Sequence of chain 2.A:
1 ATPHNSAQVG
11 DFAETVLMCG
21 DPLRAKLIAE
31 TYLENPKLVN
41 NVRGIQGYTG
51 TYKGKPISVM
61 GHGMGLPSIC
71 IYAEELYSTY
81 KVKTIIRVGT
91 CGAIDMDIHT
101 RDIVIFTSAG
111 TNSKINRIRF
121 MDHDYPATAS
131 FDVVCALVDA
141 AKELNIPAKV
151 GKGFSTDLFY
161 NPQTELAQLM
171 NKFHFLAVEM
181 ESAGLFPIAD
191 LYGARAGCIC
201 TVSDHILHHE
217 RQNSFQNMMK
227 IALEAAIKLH

Sequence of chain 2.B:
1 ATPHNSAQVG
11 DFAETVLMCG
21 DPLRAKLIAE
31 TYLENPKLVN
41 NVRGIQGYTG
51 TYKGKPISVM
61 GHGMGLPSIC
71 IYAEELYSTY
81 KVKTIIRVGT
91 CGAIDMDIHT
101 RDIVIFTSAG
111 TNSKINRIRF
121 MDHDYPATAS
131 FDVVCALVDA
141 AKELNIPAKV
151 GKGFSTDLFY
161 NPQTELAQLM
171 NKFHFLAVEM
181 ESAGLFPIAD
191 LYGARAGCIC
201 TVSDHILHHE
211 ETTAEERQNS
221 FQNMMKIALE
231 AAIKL

The protein below binds the small molecule below.
Small molecule (SMILES): Nc1ncnc2c([C@@H]3N[C@H](CO)[C@@H](O)[C@H]3O)c[nH]c12

Binding-site contacts:
Ligand atom N6 contacts residue GLY92 of chain 2.A at 3.2 Å.
Ligand atom O2' contacts residue MET180 of chain 2.A at 3.0 Å (h-bond).
Ligand atom C6 contacts residue PHE159 of chain 2.A at 3.7 Å (hydrophobic).
Ligand atom C5' contacts residue HIS4 of chain 2.B at 3.3 Å.
Ligand atom C4' contacts residue MET64 of chain 2.A at 3.6 Å (hydrophobic).
Ligand atom N6 contacts residue ASP204 of chain 2.A at 3.0 Å (salt-bridge).
Ligand atom C3' contacts residue GLU181 of chain 2.A at 3.6 Å.
Ligand atom C5 contacts residue GLY92 of chain 2.A at 3.4 Å.
Ligand atom N3 contacts residue PHE159 of chain 2.A at 3.6 Å.
Ligand atom C1' contacts residue THR90 of chain 2.A at 3.4 Å.
Ligand atom N3 contacts residue MET180 of chain 2.A at 3.7 Å.
Ligand atom O5' contacts residue PHE159 of chain 2.A at 3.2 Å.
Ligand atom O2' contacts residue PO41 of chain 2.D at 3.2 Å (h-bond).
Ligand atom C4' contacts residue PO41 of chain 2.D at 3.7 Å.
Ligand atom N1 contacts residue PHE159 of chain 2.A at 3.6 Å.
Ligand atom O2' contacts residue GLU179 of chain 2.A at 3.4 Å.
Ligand atom O3' contacts residue PO41 of chain 2.D at 2.9 Å (h-bond).
Ligand atom O2' contacts residue GLU181 of chain 2.A at 2.6 Å (salt-bridge).
Ligand atom C1' contacts residue PO41 of chain 2.D at 3.3 Å.
Ligand atom N4' contacts residue THR90 of chain 2.A at 3.6 Å.
Ligand atom C2 contacts residue PHE159 of chain 2.A at 3.4 Å (hydrophobic).
Ligand atom O3' contacts residue MET64 of chain 2.A at 3.6 Å.
Ligand atom C4' contacts residue ARG43 of chain 2.B at 3.5 Å.
Ligand atom N7 contacts residue GLY92 of chain 2.A at 3.3 Å (h-bond).
Ligand atom N4' contacts residue ARG43 of chain 2.B at 3.5 Å (salt-bridge).
Ligand atom N7 contacts residue CYS91 of chain 2.A at 3.3 Å.
Ligand atom C5' contacts residue MET64 of chain 2.A at 3.5 Å (hydrophobic).
Ligand atom O5' contacts residue HIS4 of chain 2.B at 3.0 Å (h-bond).
Ligand atom N4' contacts residue PO41 of chain 2.D at 3.4 Å (h-bond).
Ligand atom C8 contacts residue CYS91 of chain 2.A at 3.5 Å (hydrophobic).
Ligand atom C2' contacts residue MET180 of chain 2.A at 3.7 Å (hydrophobic).
Ligand atom N7 contacts residue ASP204 of chain 2.A at 3.3 Å (salt-bridge).
Ligand atom C9 contacts residue THR90 of chain 2.A at 3.5 Å.
Ligand atom C8 contacts residue THR90 of chain 2.A at 3.4 Å.
Ligand atom C2 contacts residue VAL178 of chain 2.A at 3.7 Å (hydrophobic).
Ligand atom C6 contacts residue GLY92 of chain 2.A at 3.6 Å.
Ligand atom C3' contacts residue MET180 of chain 2.A at 3.6 Å (hydrophobic).
Ligand atom O3' contacts residue GLU181 of chain 2.A at 2.7 Å (salt-bridge).
Ligand atom C2' contacts residue PO41 of chain 2.D at 3.8 Å.
Ligand atom O2' contacts residue ARG87 of chain 2.A at 3.4 Å (salt-bridge).